Sequence of chain 2.C:
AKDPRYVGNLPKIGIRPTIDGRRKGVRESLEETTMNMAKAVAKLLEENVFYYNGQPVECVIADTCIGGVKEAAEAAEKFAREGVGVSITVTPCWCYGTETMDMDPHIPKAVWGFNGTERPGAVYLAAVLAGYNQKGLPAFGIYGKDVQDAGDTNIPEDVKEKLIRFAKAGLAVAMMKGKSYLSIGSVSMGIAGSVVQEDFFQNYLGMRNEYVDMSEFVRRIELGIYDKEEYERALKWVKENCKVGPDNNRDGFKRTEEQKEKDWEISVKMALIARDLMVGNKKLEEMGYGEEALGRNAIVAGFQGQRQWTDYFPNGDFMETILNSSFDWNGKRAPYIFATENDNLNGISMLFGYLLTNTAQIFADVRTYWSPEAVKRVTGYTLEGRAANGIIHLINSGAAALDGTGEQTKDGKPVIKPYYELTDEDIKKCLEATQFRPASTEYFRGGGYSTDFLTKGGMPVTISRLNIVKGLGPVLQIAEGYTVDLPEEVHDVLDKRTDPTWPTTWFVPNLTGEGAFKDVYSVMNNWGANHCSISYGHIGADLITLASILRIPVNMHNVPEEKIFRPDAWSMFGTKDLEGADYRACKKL

Sequence of chain 2.A:
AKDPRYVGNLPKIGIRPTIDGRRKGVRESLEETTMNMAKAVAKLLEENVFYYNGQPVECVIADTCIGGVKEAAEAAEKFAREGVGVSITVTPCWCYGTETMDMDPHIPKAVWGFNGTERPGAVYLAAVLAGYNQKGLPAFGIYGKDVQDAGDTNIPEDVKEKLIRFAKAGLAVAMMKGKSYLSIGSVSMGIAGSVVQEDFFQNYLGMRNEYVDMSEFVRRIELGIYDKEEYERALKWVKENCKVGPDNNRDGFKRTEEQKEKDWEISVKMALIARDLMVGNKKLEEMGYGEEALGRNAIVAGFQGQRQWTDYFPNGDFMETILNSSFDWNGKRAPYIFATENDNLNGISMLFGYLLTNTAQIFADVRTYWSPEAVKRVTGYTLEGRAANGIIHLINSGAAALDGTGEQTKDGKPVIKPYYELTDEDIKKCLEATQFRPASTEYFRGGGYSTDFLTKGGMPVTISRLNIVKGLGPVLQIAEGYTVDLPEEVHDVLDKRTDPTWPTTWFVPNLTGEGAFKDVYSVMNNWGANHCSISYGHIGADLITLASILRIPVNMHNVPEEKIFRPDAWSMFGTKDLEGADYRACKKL

Binding-site contacts:
Ligand atom C2 contacts residue SER398 of chain 2.C at 4.0 Å.
Ligand atom O5 contacts residue GLN307 of chain 2.C at 2.9 Å (h-bond).
Ligand atom C6 contacts residue GLN307 of chain 2.C at 3.6 Å.
Ligand atom O5 contacts residue TRP95 of chain 2.A at 3.5 Å.
Ligand atom O4 contacts residue SER398 of chain 2.C at 3.0 Å (h-bond).
Ligand atom C5 contacts residue GLN307 of chain 2.C at 3.7 Å.
Ligand atom C1 contacts residue HIS532 of chain 2.C at 4.0 Å.
Ligand atom C1 contacts residue VAL124 of chain 2.A at 3.9 Å (hydrophobic).
Ligand atom C4 contacts residue GLN307 of chain 2.C at 3.8 Å.
Ligand atom C6 contacts residue ARG23 of chain 2.A at 3.6 Å.
Ligand atom C3 contacts residue MET190 of chain 2.C at 4.0 Å (hydrophobic).
Ligand atom C5 contacts residue ARG23 of chain 2.A at 3.4 Å.
Ligand atom C1 contacts residue GLU342 of chain 2.C at 3.7 Å.
Ligand atom O4 contacts residue GLN307 of chain 2.C at 2.6 Å (h-bond).
Ligand atom O1 contacts residue ASP366 of chain 2.C at 3.2 Å (salt-bridge).
Ligand atom C2 contacts residue GLU342 of chain 2.C at 3.4 Å.
Ligand atom O1 contacts residue ASN531 of chain 2.C at 2.9 Å (h-bond).
Ligand atom C1 contacts residue MN1 of chain 2.K at 3.3 Å.
Ligand atom C2 contacts residue MN1 of chain 2.K at 3.1 Å.
Ligand atom C1 contacts residue ASN531 of chain 2.C at 3.7 Å.
Ligand atom O2 contacts residue GLU342 of chain 2.C at 4.1 Å.
Ligand atom C1 contacts residue ASP366 of chain 2.C at 4.0 Å.
Ligand atom O2 contacts residue SER398 of chain 2.C at 3.6 Å.
Ligand atom C6 contacts residue TYR444 of chain 2.C at 3.5 Å (hydrophobic).
Ligand atom O2 contacts residue MN1 of chain 2.K at 2.8 Å.
Ligand atom O3 contacts residue TRP95 of chain 2.A at 3.1 Å.
Ligand atom O1 contacts residue GLU342 of chain 2.C at 3.2 Å (salt-bridge).
Ligand atom O1 contacts residue HIS532 of chain 2.C at 2.6 Å (h-bond).
Ligand atom O1 contacts residue MN1 of chain 2.K at 2.4 Å.
Ligand atom C2 contacts residue ASP366 of chain 2.C at 3.8 Å.
Ligand atom O1 contacts residue VAL124 of chain 2.A at 3.9 Å.
Ligand atom C3 contacts residue TRP95 of chain 2.A at 3.8 Å (hydrophobic).
Ligand atom O5 contacts residue ARG23 of chain 2.A at 2.6 Å (salt-bridge).
Ligand atom C1 contacts residue TRP95 of chain 2.A at 3.5 Å (hydrophobic).
Ligand atom C4 contacts residue SER398 of chain 2.C at 3.7 Å.
Ligand atom O3 contacts residue PRO121 of chain 2.A at 3.9 Å.
Ligand atom O5 contacts residue MET190 of chain 2.C at 3.6 Å.
Ligand atom C6 contacts residue PHE445 of chain 2.C at 3.9 Å (hydrophobic).
Ligand atom O4 contacts residue GLU342 of chain 2.C at 3.4 Å (salt-bridge).
Ligand atom O2 contacts residue ASP366 of chain 2.C at 2.6 Å (salt-bridge).

This protein binds this small molecule.
Small molecule (SMILES): C[C@H](O)[C@@H](O)[C@@H](O)[C@H](O)CO